Sequence of chain 1.A:
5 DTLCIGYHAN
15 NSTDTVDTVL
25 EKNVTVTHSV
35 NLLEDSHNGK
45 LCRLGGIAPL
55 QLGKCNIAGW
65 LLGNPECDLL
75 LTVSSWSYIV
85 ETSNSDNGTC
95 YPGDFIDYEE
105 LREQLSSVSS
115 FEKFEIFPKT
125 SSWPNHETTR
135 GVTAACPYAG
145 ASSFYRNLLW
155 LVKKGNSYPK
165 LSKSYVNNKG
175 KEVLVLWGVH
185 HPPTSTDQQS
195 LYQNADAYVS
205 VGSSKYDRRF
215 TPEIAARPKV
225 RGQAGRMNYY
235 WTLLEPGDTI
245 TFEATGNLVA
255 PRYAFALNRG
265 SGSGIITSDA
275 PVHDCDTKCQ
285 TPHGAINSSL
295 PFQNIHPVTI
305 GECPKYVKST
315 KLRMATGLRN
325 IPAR

Binding-site contacts:
Ligand atom C3 contacts residue ARG225 of chain 1.A at 3.1 Å.
Ligand atom O1 contacts residue ASN91 of chain 1.A at 2.6 Å (h-bond).
Ligand atom C8 contacts residue ASN68 of chain 1.A at 3.9 Å.
Ligand atom C7 contacts residue ALA139 of chain 1.A at 4.2 Å (hydrophobic).
Ligand atom C4 contacts residue ARG225 of chain 1.A at 3.2 Å.
Ligand atom O7 contacts residue CYS94 of chain 1.A at 3.5 Å.
Ligand atom C8 contacts residue ALA139 of chain 1.A at 3.7 Å (hydrophobic).
Ligand atom C1 contacts residue ASN91 of chain 1.A at 2.8 Å.
Ligand atom O5 contacts residue ASN91 of chain 1.A at 2.6 Å (h-bond).
Ligand atom C7 contacts residue PRO141 of chain 1.A at 4.1 Å (hydrophobic).
Ligand atom C8 contacts residue ARG225 of chain 1.A at 4.1 Å.
Ligand atom C1 contacts residue ARG225 of chain 1.A at 3.6 Å.
Ligand atom C2 contacts residue ASN91 of chain 1.A at 4.3 Å.
Ligand atom C6 contacts residue ASN91 of chain 1.A at 4.0 Å.
Ligand atom C8 contacts residue CYS94 of chain 1.A at 3.6 Å (hydrophobic).
Ligand atom O1 contacts residue GLU70 of chain 1.A at 3.0 Å.
Ligand atom C1 contacts residue GLU70 of chain 1.A at 4.2 Å.
Ligand atom C8 contacts residue PRO141 of chain 1.A at 3.3 Å (hydrophobic).
Ligand atom O3 contacts residue PRO141 of chain 1.A at 4.1 Å.
Ligand atom N2 contacts residue PRO141 of chain 1.A at 4.0 Å.
Ligand atom C7 contacts residue ASN68 of chain 1.A at 3.7 Å.
Ligand atom C7 contacts residue GLU70 of chain 1.A at 4.0 Å.
Ligand atom O7 contacts residue ASN68 of chain 1.A at 3.0 Å (h-bond).
Ligand atom C7 contacts residue ARG225 of chain 1.A at 3.6 Å.
Ligand atom O4 contacts residue ARG225 of chain 1.A at 4.3 Å.
Ligand atom C7 contacts residue CYS94 of chain 1.A at 3.8 Å (hydrophobic).
Ligand atom C5 contacts residue ASN91 of chain 1.A at 3.5 Å.
Ligand atom C8 contacts residue PRO69 of chain 1.A at 3.8 Å (hydrophobic).
Ligand atom C8 contacts residue CYS140 of chain 1.A at 3.1 Å (hydrophobic).
Ligand atom C2 contacts residue ARG225 of chain 1.A at 2.7 Å.
Ligand atom N2 contacts residue ARG225 of chain 1.A at 3.6 Å (salt-bridge).
Ligand atom N2 contacts residue GLU70 of chain 1.A at 3.9 Å.
Ligand atom O6 contacts residue ASN91 of chain 1.A at 3.3 Å (h-bond).
Ligand atom O7 contacts residue ARG225 of chain 1.A at 3.9 Å.
Ligand atom O7 contacts residue ASN91 of chain 1.A at 4.3 Å.
Ligand atom O5 contacts residue ARG225 of chain 1.A at 3.6 Å (salt-bridge).
Ligand atom O7 contacts residue GLU70 of chain 1.A at 4.3 Å.
Ligand atom O3 contacts residue ARG225 of chain 1.A at 3.0 Å (salt-bridge).
Ligand atom C5 contacts residue ARG225 of chain 1.A at 4.0 Å.
Ligand atom O6 contacts residue ASP90 of chain 1.A at 4.3 Å.

The small molecule below binds the protein below.
Small molecule (SMILES): CC(=O)N[C@@H]1[C@@H](O)[C@H](O)[C@@H](CO)O[C@@H]1O